Binding-site contacts:
Ligand atom C19 contacts residue ASP87 of chain 1.B at 3.4 Å.
Ligand atom C13 contacts residue ARG174 of chain 1.B at 3.5 Å.
Ligand atom C09 contacts residue ARG174 of chain 1.B at 3.5 Å.
Ligand atom C15 contacts residue TYR36 of chain 1.B at 3.8 Å (hydrophobic).
Ligand atom S20 contacts residue HIS148 of chain 1.B at 3.4 Å (h-bond).
Ligand atom C03 contacts residue ASN179 of chain 1.B at 4.0 Å.
Ligand atom C09 contacts residue TYR36 of chain 1.B at 3.8 Å (hydrophobic).
Ligand atom O04 contacts residue ASN179 of chain 1.B at 2.9 Å (h-bond).
Ligand atom C18 contacts residue ZN1 of chain 1.I at 3.8 Å.
Ligand atom O05 contacts residue ZN1 of chain 1.I at 3.7 Å.
Ligand atom C03 contacts residue ARG174 of chain 1.B at 3.6 Å.
Ligand atom C08 contacts residue ARG174 of chain 1.B at 3.6 Å.
Ligand atom S20 contacts residue ZN1 of chain 1.J at 2.3 Å.
Ligand atom C16 contacts residue ASN179 of chain 1.B at 4.0 Å.
Ligand atom N10 contacts residue ARG174 of chain 1.B at 3.6 Å.
Ligand atom C19 contacts residue ZN1 of chain 1.I at 3.4 Å.
Ligand atom O04 contacts residue ARG174 of chain 1.B at 3.0 Å (salt-bridge).
Ligand atom C19 contacts residue ZN1 of chain 1.J at 3.3 Å.
Ligand atom S20 contacts residue HIS209 of chain 1.B at 3.9 Å.
Ligand atom O04 contacts residue GLY178 of chain 1.B at 3.7 Å.
Ligand atom S20 contacts residue HIS85 of chain 1.B at 3.7 Å.
Ligand atom N01 contacts residue HIS209 of chain 1.B at 3.5 Å (h-bond).
Ligand atom S20 contacts residue ASP87 of chain 1.B at 3.5 Å (salt-bridge).
Ligand atom C18 contacts residue ASP87 of chain 1.B at 3.8 Å.
Ligand atom C21 contacts residue TRP56 of chain 1.B at 3.6 Å (hydrophobic).
Ligand atom O17 contacts residue ASN179 of chain 1.B at 3.0 Å (h-bond).
Ligand atom C11 contacts residue ARG174 of chain 1.B at 3.5 Å.
Ligand atom O05 contacts residue HIS209 of chain 1.B at 3.2 Å.
Ligand atom O05 contacts residue ARG174 of chain 1.B at 3.9 Å.
Ligand atom N01 contacts residue ZN1 of chain 1.I at 3.9 Å.
Ligand atom C15 contacts residue ARG174 of chain 1.B at 3.9 Å.
Ligand atom S20 contacts residue ZN1 of chain 1.I at 2.4 Å.
Ligand atom N10 contacts residue TYR36 of chain 1.B at 4.0 Å.
Ligand atom C07 contacts residue ARG174 of chain 1.B at 3.6 Å.
Ligand atom S20 contacts residue HIS83 of chain 1.B at 4.0 Å.
Ligand atom C12 contacts residue ARG174 of chain 1.B at 3.5 Å.
Ligand atom C15 contacts residue HIS209 of chain 1.B at 3.9 Å.
Ligand atom C19 contacts residue HIS85 of chain 1.B at 3.8 Å.
Ligand atom C14 contacts residue ARG174 of chain 1.B at 3.6 Å.
Ligand atom C08 contacts residue TYR36 of chain 1.B at 3.7 Å (hydrophobic).

This small molecule binds to this protein.
Small molecule (SMILES): C[C@H](CS)C(=O)N[C@H](Cc1c[nH]c2ccccc12)C(=O)O

Sequence of chain 1.B:
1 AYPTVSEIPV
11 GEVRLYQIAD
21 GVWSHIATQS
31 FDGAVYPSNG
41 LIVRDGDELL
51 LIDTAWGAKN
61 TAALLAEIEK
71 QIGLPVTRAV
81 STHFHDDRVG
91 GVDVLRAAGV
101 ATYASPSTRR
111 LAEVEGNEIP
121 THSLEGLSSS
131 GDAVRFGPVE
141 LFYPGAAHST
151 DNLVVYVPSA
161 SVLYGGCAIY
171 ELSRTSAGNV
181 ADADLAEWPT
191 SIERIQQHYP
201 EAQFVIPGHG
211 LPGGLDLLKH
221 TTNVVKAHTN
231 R